Binding-site contacts:
Ligand atom OAF contacts residue ILE190 of chain 1.A at 4.4 Å.
Ligand atom CAD contacts residue TYR193 of chain 1.A at 3.7 Å (hydrophobic).
Ligand atom OAH contacts residue ASN194 of chain 1.A at 3.2 Å (h-bond).
Ligand atom CAA contacts residue LEU137 of chain 1.A at 4.2 Å (hydrophobic).
Ligand atom CAQ contacts residue VAL186 of chain 1.A at 4.1 Å (hydrophobic).
Ligand atom CAX contacts residue ASN194 of chain 1.A at 4.4 Å.
Ligand atom CAI contacts residue ILE190 of chain 1.A at 4.4 Å (hydrophobic).
Ligand atom CAE contacts residue MET189 of chain 1.A at 3.9 Å (hydrophobic).
Ligand atom CAP contacts residue PHE182 of chain 1.A at 4.3 Å (hydrophobic).
Ligand atom OAG contacts residue TYR193 of chain 1.A at 4.0 Å.
Ligand atom CAD contacts residue MET189 of chain 1.A at 4.3 Å (hydrophobic).
Ligand atom CAA contacts residue ILE133 of chain 1.A at 3.8 Å (hydrophobic).

Sequence of chain 1.A:
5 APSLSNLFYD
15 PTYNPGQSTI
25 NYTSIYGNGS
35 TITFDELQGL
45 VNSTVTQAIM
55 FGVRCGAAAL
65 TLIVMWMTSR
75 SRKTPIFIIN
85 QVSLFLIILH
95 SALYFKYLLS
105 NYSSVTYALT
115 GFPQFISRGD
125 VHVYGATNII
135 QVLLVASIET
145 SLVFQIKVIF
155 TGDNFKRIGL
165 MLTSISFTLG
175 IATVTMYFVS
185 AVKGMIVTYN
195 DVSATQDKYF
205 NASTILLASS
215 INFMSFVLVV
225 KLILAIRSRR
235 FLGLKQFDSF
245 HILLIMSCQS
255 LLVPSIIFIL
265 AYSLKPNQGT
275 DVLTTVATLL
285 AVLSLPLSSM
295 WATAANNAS

This small molecule binds to this protein.
Small molecule (SMILES): CC(C)CCC[C@@H](C)[C@H]1CC[C@H]2[C@@H]3CC=C4C[C@@H](OC(=O)CCC(=O)O)CC[C@]4(C)[C@H]3CC[C@]12C